Sequence of chain 1.A:
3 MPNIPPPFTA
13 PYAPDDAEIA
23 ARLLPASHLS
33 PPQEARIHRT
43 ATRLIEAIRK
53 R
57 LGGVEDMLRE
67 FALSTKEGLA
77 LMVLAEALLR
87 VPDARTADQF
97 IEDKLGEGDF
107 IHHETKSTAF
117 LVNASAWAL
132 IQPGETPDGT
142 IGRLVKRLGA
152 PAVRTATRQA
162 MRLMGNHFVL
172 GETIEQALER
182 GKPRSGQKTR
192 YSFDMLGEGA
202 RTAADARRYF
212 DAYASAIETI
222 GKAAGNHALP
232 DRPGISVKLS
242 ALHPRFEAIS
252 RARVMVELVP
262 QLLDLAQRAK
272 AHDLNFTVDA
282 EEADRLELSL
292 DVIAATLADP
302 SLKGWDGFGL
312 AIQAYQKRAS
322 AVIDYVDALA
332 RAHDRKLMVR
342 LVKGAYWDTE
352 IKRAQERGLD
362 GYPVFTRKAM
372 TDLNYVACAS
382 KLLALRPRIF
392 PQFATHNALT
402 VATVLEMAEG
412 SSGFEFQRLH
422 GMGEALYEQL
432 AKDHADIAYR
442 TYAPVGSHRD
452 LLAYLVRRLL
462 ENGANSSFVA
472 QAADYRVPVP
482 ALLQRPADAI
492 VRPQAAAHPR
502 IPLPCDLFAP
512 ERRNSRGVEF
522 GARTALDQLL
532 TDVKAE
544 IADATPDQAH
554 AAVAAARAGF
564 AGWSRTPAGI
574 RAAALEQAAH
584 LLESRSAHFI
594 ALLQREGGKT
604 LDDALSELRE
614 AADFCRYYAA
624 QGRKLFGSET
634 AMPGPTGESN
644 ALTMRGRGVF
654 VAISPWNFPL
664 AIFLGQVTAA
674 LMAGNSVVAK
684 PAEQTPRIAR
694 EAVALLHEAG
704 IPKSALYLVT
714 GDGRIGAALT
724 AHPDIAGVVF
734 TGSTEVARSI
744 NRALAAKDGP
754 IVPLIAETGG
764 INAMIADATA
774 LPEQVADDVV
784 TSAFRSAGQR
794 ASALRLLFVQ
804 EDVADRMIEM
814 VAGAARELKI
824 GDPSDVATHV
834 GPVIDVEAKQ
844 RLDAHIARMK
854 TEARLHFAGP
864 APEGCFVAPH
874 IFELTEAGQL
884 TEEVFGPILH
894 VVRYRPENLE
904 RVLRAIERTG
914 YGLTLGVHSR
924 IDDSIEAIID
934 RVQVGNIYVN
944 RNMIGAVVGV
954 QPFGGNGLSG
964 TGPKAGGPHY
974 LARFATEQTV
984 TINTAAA

Binding-site contacts:
Ligand atom OXT contacts residue GLU248 of chain 1.A at 4.3 Å.
Ligand atom CB contacts residue ARG286 of chain 1.A at 3.4 Å.
Ligand atom CD contacts residue ARG246 of chain 1.A at 3.9 Å.
Ligand atom CA contacts residue PHE247 of chain 1.A at 4.5 Å (hydrophobic).
Ligand atom CG contacts residue GLU248 of chain 1.A at 4.1 Å.
Ligand atom CB contacts residue PHE247 of chain 1.A at 3.8 Å (hydrophobic).
Ligand atom C contacts residue ARG286 of chain 1.A at 3.5 Å.
Ligand atom CG contacts residue PRO245 of chain 1.A at 4.2 Å (hydrophobic).
Ligand atom CD contacts residue GLU248 of chain 1.A at 4.4 Å.
Ligand atom CB contacts residue GLU248 of chain 1.A at 4.0 Å.
Ligand atom N contacts residue GLU248 of chain 1.A at 4.3 Å.
Ligand atom N contacts residue ARG246 of chain 1.A at 4.4 Å.
Ligand atom OXT contacts residue ARG286 of chain 1.A at 3.5 Å (salt-bridge).
Ligand atom CG contacts residue ARG246 of chain 1.A at 3.8 Å.
Ligand atom OXT contacts residue PHE247 of chain 1.A at 3.9 Å.
Ligand atom O contacts residue ARG286 of chain 1.A at 3.5 Å (salt-bridge).
Ligand atom CA contacts residue GLU248 of chain 1.A at 3.8 Å.
Ligand atom O contacts residue ARG354 of chain 1.A at 4.0 Å.
Ligand atom C contacts residue PHE247 of chain 1.A at 4.4 Å (hydrophobic).
Ligand atom CA contacts residue ARG286 of chain 1.A at 4.1 Å.
Ligand atom OXT contacts residue ASP285 of chain 1.A at 4.4 Å.

A small-molecule ligand and the protein it binds are described below.
Small molecule (SMILES): O=C(O)[C@@H]1CCCN1